A protein and the small-molecule ligand that binds it are described below.
Small molecule (SMILES): C=Cc1nc(Nc2ccc(S(N)(=O)=O)cc2)nc2nc[nH]c12

Sequence of chain 1.A:
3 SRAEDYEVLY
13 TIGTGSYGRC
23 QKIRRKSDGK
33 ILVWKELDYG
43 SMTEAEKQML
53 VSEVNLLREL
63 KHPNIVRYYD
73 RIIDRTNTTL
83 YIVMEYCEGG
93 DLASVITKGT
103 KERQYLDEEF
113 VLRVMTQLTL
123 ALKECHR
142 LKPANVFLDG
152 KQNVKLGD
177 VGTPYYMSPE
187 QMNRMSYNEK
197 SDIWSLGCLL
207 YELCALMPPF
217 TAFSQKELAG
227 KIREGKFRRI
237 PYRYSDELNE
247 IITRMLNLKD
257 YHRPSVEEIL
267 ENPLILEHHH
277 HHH

Binding-site contacts:
Ligand atom C03 contacts residue GLU87 of chain 1.A at 3.7 Å.
Ligand atom C07 contacts residue GLY92 of chain 1.A at 3.8 Å.
Ligand atom C15 contacts residue ILE14 of chain 1.A at 3.9 Å (hydrophobic).
Ligand atom N28 contacts residue MET86 of chain 1.A at 3.5 Å.
Ligand atom N06 contacts residue CYS89 of chain 1.A at 2.7 Å (h-bond).
Ligand atom C07 contacts residue CYS89 of chain 1.A at 3.3 Å (hydrophobic).
Ligand atom C27 contacts residue CYS22 of chain 1.A at 3.8 Å (hydrophobic).
Ligand atom O13 contacts residue NA1 of chain 1.B at 3.7 Å.
Ligand atom N12 contacts residue ASP93 of chain 1.A at 3.6 Å.
Ligand atom C20 contacts residue CYS22 of chain 1.A at 1.8 Å (hydrophobic).
Ligand atom C15 contacts residue GLY92 of chain 1.A at 3.6 Å.
Ligand atom C05 contacts residue CYS89 of chain 1.A at 3.8 Å (hydrophobic).
Ligand atom N04 contacts residue TYR88 of chain 1.A at 3.9 Å.
Ligand atom C18 contacts residue CYS22 of chain 1.A at 3.4 Å (hydrophobic).
Ligand atom C01 contacts residue VAL35 of chain 1.A at 3.4 Å (hydrophobic).
Ligand atom N12 contacts residue SER96 of chain 1.A at 3.7 Å.
Ligand atom C08 contacts residue TYR88 of chain 1.A at 3.5 Å (hydrophobic).
Ligand atom N04 contacts residue CYS89 of chain 1.A at 3.2 Å (h-bond).
Ligand atom C16 contacts residue GLY92 of chain 1.A at 3.7 Å.
Ligand atom C01 contacts residue VAL68 of chain 1.A at 3.8 Å (hydrophobic).
Ligand atom C19 contacts residue CYS22 of chain 1.A at 2.8 Å (hydrophobic).
Ligand atom C09 contacts residue GLY92 of chain 1.A at 3.6 Å.
Ligand atom C05 contacts residue PHE148 of chain 1.A at 3.8 Å (hydrophobic).
Ligand atom C01 contacts residue GLU87 of chain 1.A at 3.4 Å.
Ligand atom C16 contacts residue ILE14 of chain 1.A at 3.8 Å (hydrophobic).
Ligand atom C10 contacts residue GLY92 of chain 1.A at 3.6 Å.
Ligand atom N02 contacts residue GLU87 of chain 1.A at 2.7 Å (salt-bridge).
Ligand atom N02 contacts residue VAL35 of chain 1.A at 3.6 Å.
Ligand atom C27 contacts residue PHE148 of chain 1.A at 3.9 Å (hydrophobic).
Ligand atom N17 contacts residue ILE14 of chain 1.A at 3.8 Å.
Ligand atom C15 contacts residue ASP93 of chain 1.A at 3.8 Å.
Ligand atom C01 contacts residue MET86 of chain 1.A at 3.2 Å (hydrophobic).
Ligand atom N28 contacts residue VAL35 of chain 1.A at 3.7 Å.
Ligand atom C08 contacts residue GLY92 of chain 1.A at 3.7 Å.
Ligand atom N17 contacts residue PHE148 of chain 1.A at 3.3 Å.
Ligand atom C19 contacts residue PHE148 of chain 1.A at 3.7 Å (hydrophobic).
Ligand atom C08 contacts residue CYS89 of chain 1.A at 3.2 Å (hydrophobic).
Ligand atom C18 contacts residue PHE148 of chain 1.A at 3.4 Å (hydrophobic).
Ligand atom N06 contacts residue TYR88 of chain 1.A at 3.5 Å.
Ligand atom N28 contacts residue CYS22 of chain 1.A at 3.9 Å.